Sequence of chain 1.A:
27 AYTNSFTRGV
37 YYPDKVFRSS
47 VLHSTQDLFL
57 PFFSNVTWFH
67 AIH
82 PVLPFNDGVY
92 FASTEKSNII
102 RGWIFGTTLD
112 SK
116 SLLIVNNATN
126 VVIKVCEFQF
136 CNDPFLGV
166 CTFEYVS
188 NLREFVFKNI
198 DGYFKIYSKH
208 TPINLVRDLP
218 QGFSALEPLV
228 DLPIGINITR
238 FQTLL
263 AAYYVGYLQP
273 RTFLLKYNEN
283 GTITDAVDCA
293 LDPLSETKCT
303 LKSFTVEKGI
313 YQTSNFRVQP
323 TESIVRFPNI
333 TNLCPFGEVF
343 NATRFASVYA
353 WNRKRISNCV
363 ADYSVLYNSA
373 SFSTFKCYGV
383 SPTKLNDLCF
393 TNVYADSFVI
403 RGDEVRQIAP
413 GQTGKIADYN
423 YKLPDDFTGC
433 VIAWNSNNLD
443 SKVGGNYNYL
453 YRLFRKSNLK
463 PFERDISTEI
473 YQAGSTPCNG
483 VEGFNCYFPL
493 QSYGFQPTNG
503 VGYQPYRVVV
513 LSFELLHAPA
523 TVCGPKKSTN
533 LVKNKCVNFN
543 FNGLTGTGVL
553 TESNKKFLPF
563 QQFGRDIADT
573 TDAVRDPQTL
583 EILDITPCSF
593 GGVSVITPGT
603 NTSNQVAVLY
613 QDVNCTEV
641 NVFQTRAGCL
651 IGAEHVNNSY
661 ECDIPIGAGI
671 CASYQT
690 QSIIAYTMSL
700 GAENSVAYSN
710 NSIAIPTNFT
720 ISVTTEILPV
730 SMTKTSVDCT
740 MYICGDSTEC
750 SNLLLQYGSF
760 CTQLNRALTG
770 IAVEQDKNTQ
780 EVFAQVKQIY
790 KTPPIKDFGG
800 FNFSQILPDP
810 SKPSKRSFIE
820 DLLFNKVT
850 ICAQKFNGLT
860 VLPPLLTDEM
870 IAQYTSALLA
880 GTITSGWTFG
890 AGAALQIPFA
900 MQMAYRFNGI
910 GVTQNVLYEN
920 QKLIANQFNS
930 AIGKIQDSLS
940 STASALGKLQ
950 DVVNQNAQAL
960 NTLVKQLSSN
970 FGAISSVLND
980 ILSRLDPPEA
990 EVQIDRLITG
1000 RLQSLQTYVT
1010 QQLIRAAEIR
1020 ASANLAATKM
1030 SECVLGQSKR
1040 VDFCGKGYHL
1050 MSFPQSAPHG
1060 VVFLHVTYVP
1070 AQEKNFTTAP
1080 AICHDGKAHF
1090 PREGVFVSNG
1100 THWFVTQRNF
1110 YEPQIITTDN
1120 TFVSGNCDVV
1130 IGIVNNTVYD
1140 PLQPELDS

Binding-site contacts:
Ligand atom C3 contacts residue ASN603 of chain 1.A at 3.8 Å.
Ligand atom O7 contacts residue ASN603 of chain 1.A at 3.3 Å (h-bond).
Ligand atom N2 contacts residue ASN603 of chain 1.A at 2.9 Å (h-bond).
Ligand atom C7 contacts residue ASN603 of chain 1.A at 3.3 Å.
Ligand atom O5 contacts residue ASN603 of chain 1.A at 2.4 Å (h-bond).
Ligand atom C1 contacts residue ASN603 of chain 1.A at 1.4 Å.
Ligand atom C4 contacts residue ASN603 of chain 1.A at 4.2 Å.
Ligand atom C8 contacts residue ASN603 of chain 1.A at 4.4 Å.
Ligand atom C5 contacts residue ASN603 of chain 1.A at 3.7 Å.
Ligand atom C2 contacts residue ASN603 of chain 1.A at 2.5 Å.

This small molecule binds to this protein.
Small molecule (SMILES): CC(=O)N[C@@H]1[C@@H](O)[C@H](O)[C@@H](CO)O[C@H]1O